Binding-site contacts:
Ligand atom N2 contacts residue ASN186 of chain 1.F at 2.9 Å (h-bond).
Ligand atom O7 contacts residue ASN186 of chain 1.F at 3.8 Å.
Ligand atom O5 contacts residue ASN186 of chain 1.F at 2.3 Å (h-bond).
Ligand atom C6 contacts residue TYR166 of chain 1.F at 3.7 Å (hydrophobic).
Ligand atom C7 contacts residue ASN186 of chain 1.F at 3.5 Å.
Ligand atom C8 contacts residue TYR137 of chain 1.F at 3.7 Å (hydrophobic).
Ligand atom C4 contacts residue THR133 of chain 1.F at 4.5 Å.
Ligand atom C5 contacts residue THR133 of chain 1.F at 4.1 Å.
Ligand atom O6 contacts residue LEU134 of chain 1.F at 4.4 Å.
Ligand atom C1 contacts residue GLY164 of chain 1.F at 4.1 Å.
Ligand atom C2 contacts residue ASN186 of chain 1.F at 2.4 Å.
Ligand atom C5 contacts residue GLY164 of chain 1.F at 4.4 Å.
Ligand atom C4 contacts residue ASN186 of chain 1.F at 4.2 Å.
Ligand atom C8 contacts residue TYR166 of chain 1.F at 3.8 Å (hydrophobic).
Ligand atom C1 contacts residue ASN186 of chain 1.F at 1.4 Å.
Ligand atom C1 contacts residue THR133 of chain 1.F at 4.1 Å.
Ligand atom O6 contacts residue GLY164 of chain 1.F at 2.8 Å (h-bond).
Ligand atom O5 contacts residue GLY164 of chain 1.F at 3.4 Å.
Ligand atom C3 contacts residue ASN186 of chain 1.F at 3.8 Å.
Ligand atom O6 contacts residue THR133 of chain 1.F at 3.4 Å.
Ligand atom C5 contacts residue ASN186 of chain 1.F at 3.6 Å.
Ligand atom O5 contacts residue THR133 of chain 1.F at 4.0 Å.
Ligand atom C6 contacts residue GLY164 of chain 1.F at 3.6 Å.
Ligand atom O6 contacts residue TYR166 of chain 1.F at 4.0 Å.

Sequence of chain 1.F:
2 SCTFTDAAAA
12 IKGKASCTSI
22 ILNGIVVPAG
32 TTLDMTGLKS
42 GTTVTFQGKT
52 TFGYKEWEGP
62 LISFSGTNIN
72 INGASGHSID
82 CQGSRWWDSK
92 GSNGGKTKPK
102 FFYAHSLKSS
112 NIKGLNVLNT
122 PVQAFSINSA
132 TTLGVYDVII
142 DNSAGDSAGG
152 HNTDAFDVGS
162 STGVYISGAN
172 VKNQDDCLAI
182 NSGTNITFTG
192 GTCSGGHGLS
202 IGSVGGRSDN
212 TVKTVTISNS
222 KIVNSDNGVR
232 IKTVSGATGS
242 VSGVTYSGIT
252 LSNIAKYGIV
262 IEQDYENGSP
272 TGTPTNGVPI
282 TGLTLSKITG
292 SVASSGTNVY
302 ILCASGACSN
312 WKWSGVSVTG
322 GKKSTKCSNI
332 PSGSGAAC

The small molecule below binds the protein below.
Small molecule (SMILES): CC(=O)N[C@H]1[C@H](O[C@H]2[C@H](O)[C@@H](NC(C)=O)CO[C@@H]2CO)O[C@H](CO)[C@@H](O)[C@@H]1O